This protein binds this small molecule.
Small molecule (SMILES): COc1c(C)cnc(CSc2nc3ccc4ncsc4c3[nH]2)c1C

Binding-site contacts:
Ligand atom N4 contacts residue MET267 of chain 1.D at 3.4 Å.
Ligand atom C15 contacts residue GLN280 of chain 1.D at 3.8 Å.
Ligand atom S6 contacts residue VAL276 of chain 1.D at 3.8 Å.
Ligand atom S13 contacts residue PHE283 of chain 1.D at 3.3 Å.
Ligand atom C21 contacts residue ILE246 of chain 1.D at 3.7 Å (hydrophobic).
Ligand atom S6 contacts residue TYR247 of chain 1.D at 3.7 Å.
Ligand atom O22 contacts residue PHE283 of chain 1.D at 3.6 Å.
Ligand atom C23 contacts residue ILE246 of chain 1.D at 3.7 Å (hydrophobic).
Ligand atom O22 contacts residue LEU229 of chain 1.D at 3.6 Å.
Ligand atom C16 contacts residue PHE283 of chain 1.D at 3.8 Å (hydrophobic).
Ligand atom N7 contacts residue GLY279 of chain 1.D at 3.4 Å (h-bond).
Ligand atom C12 contacts residue PRO266 of chain 1.D at 3.5 Å (hydrophobic).
Ligand atom C14 contacts residue MET267 of chain 1.D at 3.9 Å (hydrophobic).
Ligand atom C3 contacts residue GLY279 of chain 1.D at 3.5 Å.
Ligand atom C9 contacts residue GLY279 of chain 1.D at 3.7 Å.
Ligand atom C12 contacts residue LYS272 of chain 1.D at 3.5 Å.
Ligand atom C12 contacts residue GLU275 of chain 1.D at 3.8 Å.
Ligand atom C14 contacts residue TYR247 of chain 1.D at 3.7 Å (hydrophobic).
Ligand atom C9 contacts residue MET267 of chain 1.D at 3.6 Å (hydrophobic).
Ligand atom C18 contacts residue PHE283 of chain 1.D at 3.5 Å (hydrophobic).
Ligand atom N17 contacts residue GLN280 of chain 1.D at 3.1 Å (h-bond).
Ligand atom C1 contacts residue TYR247 of chain 1.D at 3.5 Å (hydrophobic).
Ligand atom C9 contacts residue TYR247 of chain 1.D at 3.5 Å (hydrophobic).
Ligand atom C1 contacts residue GLY279 of chain 1.D at 3.5 Å.
Ligand atom S13 contacts residue GLN280 of chain 1.D at 3.7 Å.
Ligand atom C20 contacts residue ILE246 of chain 1.D at 3.6 Å (hydrophobic).
Ligand atom C1 contacts residue MET267 of chain 1.D at 3.5 Å (hydrophobic).
Ligand atom C14 contacts residue GLN280 of chain 1.D at 3.5 Å.
Ligand atom N11 contacts residue PRO266 of chain 1.D at 3.4 Å.
Ligand atom C8 contacts residue GLY279 of chain 1.D at 3.8 Å.
Ligand atom C2 contacts residue MET267 of chain 1.D at 3.4 Å (hydrophobic).
Ligand atom C19 contacts residue PHE283 of chain 1.D at 3.7 Å (hydrophobic).
Ligand atom C2 contacts residue GLY279 of chain 1.D at 3.8 Å.
Ligand atom N4 contacts residue TYR247 of chain 1.D at 2.5 Å (h-bond).
Ligand atom C5 contacts residue MET267 of chain 1.D at 3.6 Å (hydrophobic).
Ligand atom C3 contacts residue MET267 of chain 1.D at 3.7 Å (hydrophobic).
Ligand atom S6 contacts residue MET267 of chain 1.D at 3.7 Å.
Ligand atom N11 contacts residue MET267 of chain 1.D at 3.7 Å.
Ligand atom C19 contacts residue PHE250 of chain 1.D at 3.7 Å (hydrophobic).
Ligand atom C23 contacts residue SER231 of chain 1.D at 3.2 Å.

Sequence of chain 1.D:
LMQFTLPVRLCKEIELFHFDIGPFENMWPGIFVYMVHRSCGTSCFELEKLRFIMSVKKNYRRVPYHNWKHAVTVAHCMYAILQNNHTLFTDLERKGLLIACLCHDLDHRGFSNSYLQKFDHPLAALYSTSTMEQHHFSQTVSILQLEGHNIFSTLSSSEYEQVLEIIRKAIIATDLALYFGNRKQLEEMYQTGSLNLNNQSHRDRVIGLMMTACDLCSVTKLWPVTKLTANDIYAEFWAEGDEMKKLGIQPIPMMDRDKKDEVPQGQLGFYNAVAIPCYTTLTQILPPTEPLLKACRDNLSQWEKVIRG